This small molecule binds to this protein.
Small molecule (SMILES): CC(=O)N[C@@H]1[C@@H](O)[C@H](O)[C@@H](CO)O[C@H]1O

Sequence of chain 1.G:
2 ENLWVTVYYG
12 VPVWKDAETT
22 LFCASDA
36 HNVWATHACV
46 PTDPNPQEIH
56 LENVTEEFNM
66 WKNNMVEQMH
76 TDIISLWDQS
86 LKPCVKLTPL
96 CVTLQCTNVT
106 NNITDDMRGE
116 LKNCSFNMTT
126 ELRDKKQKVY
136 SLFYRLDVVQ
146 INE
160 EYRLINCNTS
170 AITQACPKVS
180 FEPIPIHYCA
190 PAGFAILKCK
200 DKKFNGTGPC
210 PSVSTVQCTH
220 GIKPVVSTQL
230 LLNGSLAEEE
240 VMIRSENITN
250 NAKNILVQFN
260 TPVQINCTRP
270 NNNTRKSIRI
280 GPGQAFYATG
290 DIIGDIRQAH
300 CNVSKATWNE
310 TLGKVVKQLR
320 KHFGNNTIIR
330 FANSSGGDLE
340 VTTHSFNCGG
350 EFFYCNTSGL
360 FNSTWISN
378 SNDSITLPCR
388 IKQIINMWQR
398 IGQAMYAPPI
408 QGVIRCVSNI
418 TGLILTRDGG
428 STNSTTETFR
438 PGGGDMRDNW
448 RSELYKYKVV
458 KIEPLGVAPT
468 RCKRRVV

Binding-site contacts:
Ligand atom O5 contacts residue ASN308 of chain 1.G at 2.3 Å (h-bond).
Ligand atom O7 contacts residue ASN308 of chain 1.G at 4.4 Å.
Ligand atom C8 contacts residue ASN308 of chain 1.G at 3.9 Å.
Ligand atom O5 contacts residue TRP364 of chain 1.G at 4.3 Å.
Ligand atom C3 contacts residue ASN308 of chain 1.G at 3.8 Å.
Ligand atom C5 contacts residue ASN308 of chain 1.G at 3.6 Å.
Ligand atom C2 contacts residue ASN308 of chain 1.G at 2.5 Å.
Ligand atom C1 contacts residue TRP364 of chain 1.G at 4.0 Å (hydrophobic).
Ligand atom C4 contacts residue ASN308 of chain 1.G at 4.2 Å.
Ligand atom C7 contacts residue ASN308 of chain 1.G at 3.6 Å.
Ligand atom C1 contacts residue ASN308 of chain 1.G at 1.4 Å.
Ligand atom C5 contacts residue TRP364 of chain 1.G at 4.2 Å (hydrophobic).
Ligand atom N2 contacts residue ASN308 of chain 1.G at 2.7 Å (h-bond).